Sequence of chain 1.C:
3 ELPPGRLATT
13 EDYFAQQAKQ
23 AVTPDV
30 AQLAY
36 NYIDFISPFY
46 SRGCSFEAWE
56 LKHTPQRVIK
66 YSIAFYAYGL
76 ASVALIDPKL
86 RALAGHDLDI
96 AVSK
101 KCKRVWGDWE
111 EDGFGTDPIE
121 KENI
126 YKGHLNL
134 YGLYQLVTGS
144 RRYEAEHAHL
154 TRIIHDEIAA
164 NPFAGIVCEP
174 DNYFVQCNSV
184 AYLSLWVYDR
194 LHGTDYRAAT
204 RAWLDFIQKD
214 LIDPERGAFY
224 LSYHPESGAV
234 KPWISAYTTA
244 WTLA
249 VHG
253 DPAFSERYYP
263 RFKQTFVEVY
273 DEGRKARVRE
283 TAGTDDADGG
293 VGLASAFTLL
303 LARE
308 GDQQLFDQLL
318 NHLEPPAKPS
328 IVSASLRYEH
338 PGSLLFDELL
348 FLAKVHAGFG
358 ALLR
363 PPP

This small molecule binds to this protein.
Small molecule (SMILES): CC(C)=CCC/C(C)=C/CO

Sequence of chain 1.E:
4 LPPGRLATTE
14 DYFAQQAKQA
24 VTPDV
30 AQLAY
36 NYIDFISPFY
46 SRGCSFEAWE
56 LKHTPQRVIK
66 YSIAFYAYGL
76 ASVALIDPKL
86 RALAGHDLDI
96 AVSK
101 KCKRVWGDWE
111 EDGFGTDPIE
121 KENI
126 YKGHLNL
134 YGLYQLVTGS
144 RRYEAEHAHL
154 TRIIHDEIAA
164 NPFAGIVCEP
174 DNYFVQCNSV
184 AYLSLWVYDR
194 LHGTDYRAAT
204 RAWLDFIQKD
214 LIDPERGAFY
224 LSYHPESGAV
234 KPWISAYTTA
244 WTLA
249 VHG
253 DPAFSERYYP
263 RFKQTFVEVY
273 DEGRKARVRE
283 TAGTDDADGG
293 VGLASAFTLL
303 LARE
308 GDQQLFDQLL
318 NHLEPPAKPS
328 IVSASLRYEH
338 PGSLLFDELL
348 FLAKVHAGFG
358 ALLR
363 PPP

Binding-site contacts:
Ligand atom O contacts residue TRP244 of chain 1.C at 4.0 Å.
Ligand atom C8 contacts residue TYR66 of chain 1.C at 4.3 Å (hydrophobic).
Ligand atom C9 contacts residue LEU295 of chain 1.C at 4.0 Å (hydrophobic).
Ligand atom C6 contacts residue TRP244 of chain 1.C at 3.8 Å (hydrophobic).
Ligand atom C8 contacts residue CYS171 of chain 1.C at 4.0 Å (hydrophobic).
Ligand atom C5 contacts residue TYR66 of chain 1.C at 3.5 Å (hydrophobic).
Ligand atom O contacts residue MSE125 of chain 1.C at 4.0 Å.
Ligand atom C8 contacts residue PHE177 of chain 1.C at 3.6 Å (hydrophobic).
Ligand atom C5 contacts residue GLN179 of chain 1.C at 3.9 Å.
Ligand atom C1 contacts residue LEU295 of chain 1.C at 4.4 Å (hydrophobic).
Ligand atom C6 contacts residue TYR66 of chain 1.C at 3.3 Å (hydrophobic).
Ligand atom C3 contacts residue TRP244 of chain 1.C at 3.8 Å (hydrophobic).
Ligand atom C4 contacts residue ASP39 of chain 1.E at 3.9 Å.
Ligand atom C3 contacts residue TYR66 of chain 1.C at 4.2 Å (hydrophobic).
Ligand atom C contacts residue LEU342 of chain 1.C at 3.8 Å (hydrophobic).
Ligand atom C7 contacts residue CYS171 of chain 1.C at 3.3 Å (hydrophobic).
Ligand atom C8 contacts residue GLN179 of chain 1.C at 4.1 Å.
Ligand atom C7 contacts residue TYR66 of chain 1.C at 4.1 Å (hydrophobic).
Ligand atom C2 contacts residue PHE40 of chain 1.E at 4.3 Å (hydrophobic).
Ligand atom C7 contacts residue CYS180 of chain 1.C at 3.2 Å (hydrophobic).
Ligand atom C5 contacts residue TYR240 of chain 1.C at 4.3 Å (hydrophobic).
Ligand atom O contacts residue TYR66 of chain 1.C at 3.9 Å.
Ligand atom C6 contacts residue CYS171 of chain 1.C at 4.3 Å (hydrophobic).
Ligand atom C3 contacts residue TYR240 of chain 1.C at 3.5 Å (hydrophobic).
Ligand atom O contacts residue HIS129 of chain 1.C at 3.7 Å.
Ligand atom O contacts residue CYS180 of chain 1.C at 3.3 Å.
Ligand atom C2 contacts residue ASP39 of chain 1.E at 3.8 Å.
Ligand atom C8 contacts residue TYR45 of chain 1.E at 3.4 Å (hydrophobic).
Ligand atom C4 contacts residue PHE40 of chain 1.E at 4.2 Å (hydrophobic).
Ligand atom C2 contacts residue TYR240 of chain 1.C at 3.6 Å (hydrophobic).
Ligand atom C3 contacts residue ASP39 of chain 1.E at 4.3 Å.
Ligand atom C7 contacts residue TRP244 of chain 1.C at 4.3 Å (hydrophobic).
Ligand atom C4 contacts residue TYR66 of chain 1.C at 3.7 Å (hydrophobic).
Ligand atom C9 contacts residue PHE40 of chain 1.E at 4.2 Å (hydrophobic).
Ligand atom C8 contacts residue ASP39 of chain 1.E at 3.8 Å.
Ligand atom O contacts residue CYS171 of chain 1.C at 3.8 Å.
Ligand atom C contacts residue TYR66 of chain 1.C at 3.6 Å (hydrophobic).
Ligand atom C1 contacts residue PHE40 of chain 1.E at 4.4 Å (hydrophobic).
Ligand atom C6 contacts residue GLN179 of chain 1.C at 4.1 Å.
Ligand atom C4 contacts residue TYR240 of chain 1.C at 3.8 Å (hydrophobic).